Binding-site contacts:
Ligand atom C2 contacts residue FBC1 of chain 2.C at 0.1 Å.
Ligand atom OC1 contacts residue SER117 of chain 2.A at 2.3 Å (h-bond).
Ligand atom C1 contacts residue LEU17 of chain 2.A at 3.7 Å (hydrophobic).
Ligand atom C5 contacts residue LEU17 of chain 1.A at 3.6 Å (hydrophobic).
Ligand atom C2 contacts residue ALA108 of chain 1.A at 3.6 Å (hydrophobic).
Ligand atom C contacts residue FBC1 of chain 2.C at 0.8 Å.
Ligand atom C3 contacts residue FBC1 of chain 2.C at 0.1 Å.
Ligand atom C4 contacts residue ALA108 of chain 2.A at 3.6 Å (hydrophobic).
Ligand atom C9 contacts residue SER117 of chain 1.A at 3.6 Å.
Ligand atom C4 contacts residue LEU17 of chain 1.A at 3.5 Å (hydrophobic).
Ligand atom C1 contacts residue FBC1 of chain 2.C at 0.1 Å.
Ligand atom OC3 contacts residue SER117 of chain 1.A at 3.1 Å (h-bond).
Ligand atom FL1 contacts residue FBC1 of chain 2.C at 0.1 Å.
Ligand atom FL2 contacts residue ALA108 of chain 2.A at 3.5 Å.
Ligand atom C10 contacts residue SER117 of chain 1.A at 3.5 Å.
Ligand atom FL2 contacts residue LEU17 of chain 1.A at 3.7 Å.
Ligand atom C11 contacts residue FBC1 of chain 2.C at 0.2 Å.
Ligand atom OC3 contacts residue FBC1 of chain 2.C at 0.9 Å (h-bond).
Ligand atom C2 contacts residue LEU17 of chain 2.A at 3.5 Å (hydrophobic).
Ligand atom C contacts residue SER117 of chain 1.A at 3.0 Å.
Ligand atom OC1 contacts residue LEU110 of chain 2.A at 3.0 Å.
Ligand atom OC1 contacts residue FBC1 of chain 2.C at 0.9 Å (h-bond).
Ligand atom FL2 contacts residue FBC1 of chain 2.C at 0.1 Å.
Ligand atom C12 contacts residue FBC1 of chain 2.C at 0.1 Å.
Ligand atom C8 contacts residue FBC1 of chain 2.C at 0.4 Å.
Ligand atom C8 contacts residue SER117 of chain 2.A at 3.6 Å.
Ligand atom C9 contacts residue FBC1 of chain 2.C at 0.5 Å.
Ligand atom C9 contacts residue LEU110 of chain 1.A at 3.6 Å (hydrophobic).
Ligand atom FL1 contacts residue ALA108 of chain 1.A at 3.5 Å.
Ligand atom OC3 contacts residue SER117 of chain 2.A at 2.6 Å (h-bond).
Ligand atom C4 contacts residue FBC1 of chain 2.C at 0.1 Å.
Ligand atom C contacts residue LEU110 of chain 1.A at 3.5 Å (hydrophobic).
Ligand atom OC1 contacts residue SER117 of chain 1.A at 3.0 Å (h-bond).
Ligand atom C5 contacts residue FBC1 of chain 2.C at 0.1 Å.
Ligand atom C contacts residue SER117 of chain 2.A at 2.4 Å.
Ligand atom OC3 contacts residue LEU110 of chain 1.A at 2.8 Å.
Ligand atom C10 contacts residue FBC1 of chain 2.C at 0.4 Å.
Ligand atom C6 contacts residue FBC1 of chain 2.C at 0.1 Å.
Ligand atom C7 contacts residue FBC1 of chain 2.C at 0.2 Å.
Ligand atom C9 contacts residue SER117 of chain 2.A at 3.4 Å.

Sequence of chain 2.B:
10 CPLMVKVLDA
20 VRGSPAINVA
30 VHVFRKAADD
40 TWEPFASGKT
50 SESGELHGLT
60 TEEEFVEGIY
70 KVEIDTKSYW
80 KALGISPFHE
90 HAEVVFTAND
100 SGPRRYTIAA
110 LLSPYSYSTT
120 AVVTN

Sequence of chain 2.A:
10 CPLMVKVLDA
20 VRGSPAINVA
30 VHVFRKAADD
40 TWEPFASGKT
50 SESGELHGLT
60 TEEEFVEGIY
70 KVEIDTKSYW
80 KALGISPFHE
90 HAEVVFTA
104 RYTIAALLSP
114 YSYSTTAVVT

A protein and the small-molecule ligand that binds it are described below.
Small molecule (SMILES): O=C(O)c1ccc(-c2cc(F)cc(F)c2)cc1

Sequence of chain 1.A:
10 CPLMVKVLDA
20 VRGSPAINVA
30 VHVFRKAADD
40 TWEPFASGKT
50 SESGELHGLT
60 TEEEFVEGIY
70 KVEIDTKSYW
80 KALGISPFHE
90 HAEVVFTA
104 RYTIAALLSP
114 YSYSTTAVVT